Sequence of chain 2.F:
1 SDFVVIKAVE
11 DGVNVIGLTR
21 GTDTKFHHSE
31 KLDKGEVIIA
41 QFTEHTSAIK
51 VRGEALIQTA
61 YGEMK

A protein and the small-molecule ligand that binds it are described below.
Small molecule (SMILES): N[C@@H](Cc1c[nH]c2ccccc12)C(=O)O

Binding-site contacts:
Ligand atom N contacts residue PHE42 of chain 2.F at 4.2 Å.
Ligand atom CD2 contacts residue ARG20 of chain 2.F at 4.0 Å.
Ligand atom CZ3 contacts residue GLU44 of chain 2.F at 4.4 Å.
Ligand atom CD1 contacts residue GLU44 of chain 2.F at 3.8 Å.
Ligand atom CG contacts residue SER1 of chain 2.F at 4.5 Å.
Ligand atom CB contacts residue GLN41 of chain 1.A at 4.3 Å.
Ligand atom CD1 contacts residue THR43 of chain 2.F at 3.8 Å.
Ligand atom CG contacts residue THR43 of chain 2.F at 3.8 Å.
Ligand atom CA contacts residue SER1 of chain 1.A at 4.3 Å.
Ligand atom O contacts residue ARG20 of chain 2.F at 4.3 Å.
Ligand atom NE1 contacts residue THR43 of chain 2.F at 4.2 Å.
Ligand atom O contacts residue GLN41 of chain 1.A at 3.4 Å (h-bond).
Ligand atom N contacts residue SER1 of chain 1.A at 3.7 Å.
Ligand atom CG contacts residue GLU44 of chain 2.F at 4.1 Å.
Ligand atom CZ2 contacts residue GLU44 of chain 2.F at 2.8 Å.
Ligand atom CB contacts residue PHE42 of chain 2.F at 3.8 Å (hydrophobic).
Ligand atom CB contacts residue THR43 of chain 2.F at 4.0 Å.
Ligand atom NE1 contacts residue GLU44 of chain 2.F at 3.8 Å.
Ligand atom CG contacts residue ARG20 of chain 2.F at 4.0 Å.
Ligand atom O contacts residue SER1 of chain 1.A at 3.2 Å (h-bond).
Ligand atom CD2 contacts residue THR43 of chain 2.F at 4.1 Å.
Ligand atom N contacts residue SER1 of chain 2.F at 2.6 Å (h-bond).
Ligand atom CZ3 contacts residue ARG20 of chain 2.F at 4.0 Å.
Ligand atom OXT contacts residue SER1 of chain 1.A at 4.2 Å.
Ligand atom CD2 contacts residue GLU44 of chain 2.F at 4.3 Å.
Ligand atom CE2 contacts residue THR43 of chain 2.F at 4.4 Å.
Ligand atom CA contacts residue SER1 of chain 2.F at 3.2 Å.
Ligand atom CE3 contacts residue THR43 of chain 2.F at 4.5 Å.
Ligand atom C contacts residue SER1 of chain 1.A at 3.7 Å.
Ligand atom N contacts residue ASP2 of chain 2.F at 4.1 Å.
Ligand atom N contacts residue GLN41 of chain 1.A at 3.0 Å (h-bond).
Ligand atom CE3 contacts residue ARG20 of chain 2.F at 3.4 Å.
Ligand atom CE2 contacts residue GLU44 of chain 2.F at 3.8 Å.
Ligand atom CB contacts residue ARG20 of chain 2.F at 3.5 Å.
Ligand atom CH2 contacts residue GLU44 of chain 2.F at 3.3 Å.
Ligand atom CA contacts residue GLN41 of chain 1.A at 4.0 Å.
Ligand atom CB contacts residue SER1 of chain 2.F at 3.5 Å.
Ligand atom C contacts residue GLN41 of chain 1.A at 4.1 Å.

Sequence of chain 1.A:
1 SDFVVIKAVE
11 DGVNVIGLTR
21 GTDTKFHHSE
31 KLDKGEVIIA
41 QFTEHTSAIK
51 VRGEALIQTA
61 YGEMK